The protein below binds the small molecule below.
Small molecule (SMILES): Nc1ccn([C@@H]2O[C@H](CO[P](=O)(O)O[C@H]3[C@@H](O)[C@H](n4ccc(=O)[nH]c4=O)O[C@@H]3CO[P](=O)(O)O[C@H]3[C@@H](O)[C@H](n4ccc(N)nc4=O)O[C@@H]3CO[P](=O)(O)O[C@H]3[C@@H](O)[C@H](n4ccc(=O)[nH]c4=O)O[C@@H]3CO[P](=O)(O)O[C@H]3[C@@H](O)[C@H](n4cnc5c(=O)nc(N)[nH]c54)O[C@@H]3CO[P](=O)(O)O[C@H]3[C@@H](O)[C@H](n4cnc5c(N)ncnc54)O[C@@H]3CO)[C@@H](O)[C@H]2O)c(=O)n1

Binding-site contacts:
Ligand atom N7 contacts residue ILE350 of chain 31.C at 3.8 Å.
Ligand atom P contacts residue THR3 of chain 57.C at 3.9 Å.
Ligand atom C5 contacts residue ILE350 of chain 31.C at 3.6 Å (hydrophobic).
Ligand atom OP2 contacts residue LYS7 of chain 57.C at 2.6 Å (salt-bridge).
Ligand atom OP1 contacts residue THR124 of chain 31.C at 3.8 Å.
Ligand atom P contacts residue SER126 of chain 31.C at 3.7 Å.
Ligand atom P contacts residue LYS7 of chain 57.C at 3.2 Å.
Ligand atom O5' contacts residue LYS7 of chain 57.C at 3.4 Å (salt-bridge).
Ligand atom O4' contacts residue ARG180 of chain 31.C at 4.0 Å.
Ligand atom C2 contacts residue ARG180 of chain 31.C at 3.6 Å.
Ligand atom O4' contacts residue MET1 of chain 57.C at 3.7 Å.
Ligand atom C5' contacts residue SER126 of chain 31.C at 3.9 Å.
Ligand atom C5' contacts residue GLU2 of chain 57.C at 3.2 Å.
Ligand atom C4' contacts residue SER126 of chain 31.C at 3.4 Å.
Ligand atom O3' contacts residue GLU2 of chain 57.C at 3.6 Å.
Ligand atom O2' contacts residue MET1 of chain 57.C at 3.2 Å (h-bond).
Ligand atom C5' contacts residue THR124 of chain 31.C at 3.5 Å.
Ligand atom O2' contacts residue MET125 of chain 31.C at 3.6 Å.
Ligand atom OP1 contacts residue THR124 of chain 31.C at 4.0 Å.
Ligand atom N3 contacts residue VAL192 of chain 31.C at 3.4 Å.
Ligand atom C4' contacts residue THR124 of chain 31.C at 3.6 Å.
Ligand atom O4' contacts residue PRO190 of chain 31.C at 3.2 Å.
Ligand atom C1' contacts residue ARG180 of chain 31.C at 3.7 Å.
Ligand atom C4' contacts residue MET1 of chain 57.C at 3.9 Å (hydrophobic).
Ligand atom O3' contacts residue THR3 of chain 57.C at 3.8 Å.
Ligand atom O2' contacts residue ARG180 of chain 31.C at 3.9 Å.
Ligand atom C1' contacts residue PRO190 of chain 31.C at 3.9 Å (hydrophobic).
Ligand atom C4 contacts residue VAL192 of chain 31.C at 3.9 Å (hydrophobic).
Ligand atom OP1 contacts residue LYS7 of chain 57.C at 3.4 Å (salt-bridge).
Ligand atom C4' contacts residue GLU2 of chain 57.C at 3.5 Å.
Ligand atom OP1 contacts residue ASN4 of chain 57.C at 3.5 Å.
Ligand atom O3' contacts residue SER126 of chain 31.C at 3.3 Å.
Ligand atom C6 contacts residue ILE350 of chain 31.C at 3.8 Å (hydrophobic).
Ligand atom OP1 contacts residue THR3 of chain 57.C at 2.9 Å (h-bond).
Ligand atom OP1 contacts residue SER126 of chain 31.C at 2.8 Å (h-bond).
Ligand atom N3 contacts residue ARG180 of chain 31.C at 4.0 Å.
Ligand atom N6 contacts residue ILE350 of chain 31.C at 4.0 Å.
Ligand atom C2 contacts residue VAL192 of chain 31.C at 3.7 Å (hydrophobic).
Ligand atom N6 contacts residue THR349 of chain 31.C at 3.9 Å.
Ligand atom O2' contacts residue SER126 of chain 31.C at 3.6 Å (h-bond).

Sequence of chain 31.C:
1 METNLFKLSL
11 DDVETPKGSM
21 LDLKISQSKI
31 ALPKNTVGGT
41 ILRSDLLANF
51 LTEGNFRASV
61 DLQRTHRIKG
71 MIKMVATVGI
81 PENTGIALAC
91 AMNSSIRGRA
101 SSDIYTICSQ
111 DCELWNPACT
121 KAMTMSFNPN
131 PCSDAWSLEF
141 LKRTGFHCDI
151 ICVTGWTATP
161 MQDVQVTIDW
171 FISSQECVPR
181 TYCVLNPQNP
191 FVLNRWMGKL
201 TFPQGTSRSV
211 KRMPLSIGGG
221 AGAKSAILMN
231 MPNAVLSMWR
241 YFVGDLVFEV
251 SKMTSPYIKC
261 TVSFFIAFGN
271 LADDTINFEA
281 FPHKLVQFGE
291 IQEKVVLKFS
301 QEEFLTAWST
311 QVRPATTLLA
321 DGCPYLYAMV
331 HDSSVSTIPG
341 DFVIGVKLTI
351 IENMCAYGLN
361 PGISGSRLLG

Sequence of chain 57.C:
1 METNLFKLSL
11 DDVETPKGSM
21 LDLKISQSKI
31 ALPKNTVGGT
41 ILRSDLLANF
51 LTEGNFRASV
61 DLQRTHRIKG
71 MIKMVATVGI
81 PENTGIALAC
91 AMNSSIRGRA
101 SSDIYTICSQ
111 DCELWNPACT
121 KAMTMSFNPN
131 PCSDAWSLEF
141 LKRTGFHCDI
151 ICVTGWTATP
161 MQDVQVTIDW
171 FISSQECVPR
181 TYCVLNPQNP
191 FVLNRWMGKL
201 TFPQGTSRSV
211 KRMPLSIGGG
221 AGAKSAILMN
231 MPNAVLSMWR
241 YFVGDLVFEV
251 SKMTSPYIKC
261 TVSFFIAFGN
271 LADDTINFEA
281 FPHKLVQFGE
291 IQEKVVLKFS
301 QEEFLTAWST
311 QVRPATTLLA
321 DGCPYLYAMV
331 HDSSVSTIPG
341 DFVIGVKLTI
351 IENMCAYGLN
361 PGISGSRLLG